Sequence of chain 1.A:
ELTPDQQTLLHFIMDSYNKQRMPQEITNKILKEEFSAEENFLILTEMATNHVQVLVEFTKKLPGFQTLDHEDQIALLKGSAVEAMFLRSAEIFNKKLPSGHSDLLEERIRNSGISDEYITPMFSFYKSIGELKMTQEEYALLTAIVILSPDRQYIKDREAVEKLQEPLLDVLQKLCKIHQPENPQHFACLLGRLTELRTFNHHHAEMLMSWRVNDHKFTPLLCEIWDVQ

The protein below binds the small molecule below.
Small molecule (SMILES): CC(C)c1onc(-c2c(Cl)cccc2Cl)c1COc1ccc2cc(-c3cccc(C(=O)O)c3)sc2c1

Binding-site contacts:
Ligand atom C13 contacts residue PHE89 of chain 1.A at 3.5 Å (hydrophobic).
Ligand atom C20 contacts residue ALA51 of chain 1.A at 3.6 Å (hydrophobic).
Ligand atom O35 contacts residue ARG91 of chain 1.A at 3.1 Å (salt-bridge).
Ligand atom O5 contacts residue TRP214 of chain 1.A at 3.3 Å.
Ligand atom C8 contacts residue THR48 of chain 1.A at 3.9 Å.
Ligand atom O18 contacts residue ALA51 of chain 1.A at 3.4 Å.
Ligand atom CL16 contacts residue TRP229 of chain 1.A at 3.6 Å.
Ligand atom C23 contacts residue MET50 of chain 1.A at 3.6 Å (hydrophobic).
Ligand atom C20 contacts residue MET88 of chain 1.A at 3.8 Å (hydrophobic).
Ligand atom C10 contacts residue THR48 of chain 1.A at 3.7 Å.
Ligand atom C21 contacts residue ALA51 of chain 1.A at 3.9 Å (hydrophobic).
Ligand atom C30 contacts residue ILE33 of chain 1.A at 3.9 Å (hydrophobic).
Ligand atom C9 contacts residue TRP229 of chain 1.A at 3.8 Å (hydrophobic).
Ligand atom C19 contacts residue ALA51 of chain 1.A at 3.6 Å (hydrophobic).
Ligand atom C1 contacts residue LEU47 of chain 1.A at 3.8 Å (hydrophobic).
Ligand atom C30 contacts residue THR30 of chain 1.A at 3.6 Å.
Ligand atom C10 contacts residue LEU47 of chain 1.A at 3.5 Å (hydrophobic).
Ligand atom CL16 contacts residue HIS207 of chain 1.A at 3.5 Å.
Ligand atom S27 contacts residue MET50 of chain 1.A at 3.5 Å.
Ligand atom C30 contacts residue GLY103 of chain 1.A at 3.5 Å.
Ligand atom C8 contacts residue LEU47 of chain 1.A at 3.5 Å (hydrophobic).
Ligand atom C14 contacts residue PHE89 of chain 1.A at 3.5 Å (hydrophobic).
Ligand atom C34 contacts residue MET25 of chain 1.A at 3.9 Å (hydrophobic).
Ligand atom C21 contacts residue HIS54 of chain 1.A at 3.5 Å.
Ligand atom C13 contacts residue TYR129 of chain 1.A at 3.6 Å (hydrophobic).
Ligand atom CL16 contacts residue MET88 of chain 1.A at 3.4 Å.
Ligand atom O36 contacts residue MET25 of chain 1.A at 3.8 Å.
Ligand atom N4 contacts residue TRP214 of chain 1.A at 3.7 Å.
Ligand atom C34 contacts residue ARG91 of chain 1.A at 3.3 Å.
Ligand atom C31 contacts residue THR30 of chain 1.A at 3.7 Å.
Ligand atom O36 contacts residue ARG91 of chain 1.A at 2.8 Å (salt-bridge).
Ligand atom C33 contacts residue MET25 of chain 1.A at 3.8 Å (hydrophobic).
Ligand atom C28 contacts residue MET25 of chain 1.A at 3.8 Å (hydrophobic).
Ligand atom O5 contacts residue HIS207 of chain 1.A at 3.7 Å.
Ligand atom C12 contacts residue TYR129 of chain 1.A at 3.5 Å (hydrophobic).
Ligand atom C31 contacts residue SER102 of chain 1.A at 3.3 Å.
Ligand atom N4 contacts residue HIS207 of chain 1.A at 3.1 Å (h-bond).
Ligand atom C9 contacts residue THR48 of chain 1.A at 3.7 Å.
Ligand atom C30 contacts residue SER102 of chain 1.A at 3.0 Å.
Ligand atom C29 contacts residue ILE33 of chain 1.A at 3.8 Å (hydrophobic).